Binding-site contacts:
Ligand atom CA contacts residue SER139 of chain 1.A at 3.4 Å.
Ligand atom OXT contacts residue THR88 of chain 1.A at 3.0 Å (h-bond).
Ligand atom O contacts residue ARG93 of chain 1.A at 2.7 Å (salt-bridge).
Ligand atom OXT contacts residue LEU87 of chain 1.A at 3.6 Å.
Ligand atom N contacts residue GLU190 of chain 1.A at 2.8 Å (salt-bridge).
Ligand atom CA contacts residue TYR58 of chain 1.A at 4.3 Å (hydrophobic).
Ligand atom CG contacts residue LEU135 of chain 1.A at 3.8 Å (hydrophobic).
Ligand atom N contacts residue TYR217 of chain 1.A at 3.8 Å.
Ligand atom N contacts residue SER139 of chain 1.A at 4.1 Å.
Ligand atom C contacts residue SER139 of chain 1.A at 3.6 Å.
Ligand atom O contacts residue GLY138 of chain 1.A at 3.4 Å.
Ligand atom CG contacts residue GLU190 of chain 1.A at 3.6 Å.
Ligand atom CD contacts residue GLU190 of chain 1.A at 4.1 Å.
Ligand atom OE2 contacts residue THR140 of chain 1.A at 3.2 Å (h-bond).
Ligand atom OXT contacts residue TYR58 of chain 1.A at 3.5 Å.
Ligand atom O contacts residue SER139 of chain 1.A at 3.0 Å (h-bond).
Ligand atom OXT contacts residue ARG93 of chain 1.A at 2.9 Å (salt-bridge).
Ligand atom C contacts residue ARG93 of chain 1.A at 3.4 Å.
Ligand atom CG contacts residue TYR58 of chain 1.A at 4.2 Å (hydrophobic).
Ligand atom O contacts residue TYR58 of chain 1.A at 3.3 Å.
Ligand atom OE2 contacts residue GLY138 of chain 1.A at 3.5 Å.
Ligand atom OE1 contacts residue THR140 of chain 1.A at 2.6 Å (h-bond).
Ligand atom CB contacts residue GLU190 of chain 1.A at 4.1 Å.
Ligand atom N contacts residue PRO86 of chain 1.A at 3.0 Å (h-bond).
Ligand atom CB contacts residue LEU135 of chain 1.A at 4.1 Å (hydrophobic).
Ligand atom OXT contacts residue PRO86 of chain 1.A at 3.6 Å.
Ligand atom OE2 contacts residue SER139 of chain 1.A at 3.2 Å (h-bond).
Ligand atom CA contacts residue PRO86 of chain 1.A at 4.2 Å (hydrophobic).
Ligand atom C contacts residue TYR58 of chain 1.A at 3.7 Å (hydrophobic).
Ligand atom OE1 contacts residue GLU190 of chain 1.A at 3.8 Å.
Ligand atom OE1 contacts residue MET193 of chain 1.A at 4.2 Å.
Ligand atom CD contacts residue LEU135 of chain 1.A at 4.0 Å (hydrophobic).
Ligand atom OE2 contacts residue LEU135 of chain 1.A at 4.2 Å.
Ligand atom C contacts residue THR88 of chain 1.A at 3.8 Å.
Ligand atom CA contacts residue GLU190 of chain 1.A at 3.4 Å.
Ligand atom N contacts residue THR88 of chain 1.A at 2.9 Å (h-bond).
Ligand atom CD contacts residue THR140 of chain 1.A at 3.3 Å.
Ligand atom CB contacts residue TYR58 of chain 1.A at 3.5 Å (hydrophobic).
Ligand atom CA contacts residue THR88 of chain 1.A at 3.4 Å.
Ligand atom CG contacts residue MET193 of chain 1.A at 3.8 Å (hydrophobic).

Sequence of chain 1.A:
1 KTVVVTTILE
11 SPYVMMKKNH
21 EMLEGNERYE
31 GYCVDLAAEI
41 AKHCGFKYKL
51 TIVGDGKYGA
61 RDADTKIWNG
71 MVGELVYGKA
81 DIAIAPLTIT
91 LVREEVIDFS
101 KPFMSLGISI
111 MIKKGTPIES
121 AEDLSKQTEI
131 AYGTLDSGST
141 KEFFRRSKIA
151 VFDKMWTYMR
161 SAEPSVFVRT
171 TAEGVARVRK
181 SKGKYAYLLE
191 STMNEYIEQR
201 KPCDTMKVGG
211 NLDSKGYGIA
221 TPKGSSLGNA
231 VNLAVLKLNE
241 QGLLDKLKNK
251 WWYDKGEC

A protein and the small-molecule ligand that binds it are described below.
Small molecule (SMILES): N[C@@H](CCC(=O)O)C(=O)O